Sequence of chain 1.A:
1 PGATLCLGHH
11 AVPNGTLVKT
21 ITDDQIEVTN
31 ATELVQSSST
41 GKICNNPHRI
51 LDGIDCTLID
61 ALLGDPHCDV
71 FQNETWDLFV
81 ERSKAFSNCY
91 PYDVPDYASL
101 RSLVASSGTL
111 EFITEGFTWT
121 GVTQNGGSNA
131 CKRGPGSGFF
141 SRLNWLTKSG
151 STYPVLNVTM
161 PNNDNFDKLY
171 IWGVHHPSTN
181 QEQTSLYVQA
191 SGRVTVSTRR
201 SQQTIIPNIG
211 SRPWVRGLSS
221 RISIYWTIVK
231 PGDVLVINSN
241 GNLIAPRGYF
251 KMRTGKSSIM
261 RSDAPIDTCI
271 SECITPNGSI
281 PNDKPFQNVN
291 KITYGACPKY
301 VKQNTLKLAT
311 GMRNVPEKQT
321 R

Binding-site contacts:
Ligand atom C2 contacts residue ASN30 of chain 1.A at 2.5 Å.
Ligand atom O5 contacts residue ALA31 of chain 1.A at 3.6 Å.
Ligand atom O6 contacts residue THR32 of chain 1.A at 3.9 Å.
Ligand atom C8 contacts residue ASN30 of chain 1.A at 4.4 Å.
Ligand atom C3 contacts residue ASN30 of chain 1.A at 3.8 Å.
Ligand atom C6 contacts residue ALA31 of chain 1.A at 3.6 Å (hydrophobic).
Ligand atom O6 contacts residue ALA31 of chain 1.A at 2.8 Å (h-bond).
Ligand atom O5 contacts residue THR310 of chain 1.A at 4.4 Å.
Ligand atom N2 contacts residue ASN30 of chain 1.A at 2.9 Å (h-bond).
Ligand atom C1 contacts residue ASN30 of chain 1.A at 1.5 Å.
Ligand atom C5 contacts residue ALA31 of chain 1.A at 4.1 Å (hydrophobic).
Ligand atom C5 contacts residue ASN30 of chain 1.A at 3.7 Å.
Ligand atom C6 contacts residue THR32 of chain 1.A at 4.0 Å.
Ligand atom O7 contacts residue ASN30 of chain 1.A at 3.6 Å.
Ligand atom O5 contacts residue ASN30 of chain 1.A at 2.4 Å (h-bond).
Ligand atom C4 contacts residue ASN30 of chain 1.A at 4.3 Å.
Ligand atom C7 contacts residue ASN30 of chain 1.A at 3.4 Å.
Ligand atom O6 contacts residue ASN30 of chain 1.A at 4.5 Å.

This protein binds this small molecule.
Small molecule (SMILES): CC(=O)N[C@H]1[C@H](O[C@H]2[C@H](O)[C@@H](NC(C)=O)CO[C@@H]2CO)O[C@H](CO)[C@@H](O[C@@H]2O[C@H](CO)[C@@H](O)[C@H](O)[C@@H]2O)[C@@H]1O